Sequence of chain 1.C:
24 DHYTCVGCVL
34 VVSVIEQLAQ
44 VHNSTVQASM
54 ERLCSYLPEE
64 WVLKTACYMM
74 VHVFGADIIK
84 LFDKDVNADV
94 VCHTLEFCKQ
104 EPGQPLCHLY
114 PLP

This small molecule binds to this protein.
Small molecule (SMILES): CC(=O)N[C@H]1CO[C@H](CO[C@@H]2O[C@@H](C)[C@@H](O)[C@@H](O)[C@@H]2O)[C@@H](O)[C@@H]1O

Binding-site contacts:
Ligand atom O5 contacts residue ASN46 of chain 1.C at 2.4 Å (h-bond).
Ligand atom O2 contacts residue GLN43 of chain 1.C at 3.5 Å (h-bond).
Ligand atom O3 contacts residue GLN43 of chain 1.C at 3.3 Å.
Ligand atom C3 contacts residue GLN43 of chain 1.C at 3.5 Å.
Ligand atom C2 contacts residue ASN46 of chain 1.C at 2.4 Å.
Ligand atom C5 contacts residue ASN46 of chain 1.C at 3.4 Å.
Ligand atom C4 contacts residue VAL44 of chain 1.C at 4.1 Å (hydrophobic).
Ligand atom N2 contacts residue ASN46 of chain 1.C at 2.8 Å (h-bond).
Ligand atom O4 contacts residue VAL44 of chain 1.C at 4.4 Å.
Ligand atom C4 contacts residue ASN46 of chain 1.C at 4.2 Å.
Ligand atom C5 contacts residue ASN46 of chain 1.C at 3.7 Å.
Ligand atom C4 contacts residue GLN43 of chain 1.C at 3.7 Å.
Ligand atom O3 contacts residue VAL44 of chain 1.C at 3.7 Å.
Ligand atom C2 contacts residue GLN43 of chain 1.C at 4.5 Å.
Ligand atom C3 contacts residue ASN46 of chain 1.C at 3.8 Å.
Ligand atom C7 contacts residue ASN46 of chain 1.C at 3.5 Å.
Ligand atom C1 contacts residue ASN46 of chain 1.C at 1.4 Å.
Ligand atom C4 contacts residue ASN46 of chain 1.C at 3.9 Å.
Ligand atom C3 contacts residue VAL44 of chain 1.C at 4.3 Å (hydrophobic).
Ligand atom O7 contacts residue ASN46 of chain 1.C at 3.9 Å.
Ligand atom C6 contacts residue ASN46 of chain 1.C at 3.7 Å.